Sequence of chain 2.B:
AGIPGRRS

Binding-site contacts:
Ligand atom C01 contacts residue PHE124 of chain 2.A at 3.7 Å (hydrophobic).
Ligand atom O08 contacts residue PRO172 of chain 2.A at 3.3 Å.
Ligand atom C01 contacts residue CSO43 of chain 2.A at 3.5 Å.
Ligand atom O08 contacts residue ILE224 of chain 2.A at 4.0 Å.
Ligand atom C02 contacts residue ILE173 of chain 2.A at 4.3 Å (hydrophobic).
Ligand atom C11 contacts residue ILE8 of chain 2.B at 3.8 Å (hydrophobic).
Ligand atom C14 contacts residue PRO172 of chain 2.A at 3.4 Å (hydrophobic).
Ligand atom C11 contacts residue LYS127 of chain 2.A at 3.7 Å.
Ligand atom C13 contacts residue ILE8 of chain 2.B at 4.2 Å (hydrophobic).
Ligand atom C17 contacts residue ASN47 of chain 2.A at 3.2 Å.
Ligand atom C13 contacts residue GLY176 of chain 2.A at 4.0 Å.
Ligand atom O19 contacts residue ILE173 of chain 2.A at 3.3 Å.
Ligand atom C18 contacts residue ASN47 of chain 2.A at 3.4 Å.
Ligand atom C10 contacts residue ILE8 of chain 2.B at 4.4 Å (hydrophobic).
Ligand atom C01 contacts residue ARG46 of chain 2.A at 4.1 Å.
Ligand atom C14 contacts residue ILE224 of chain 2.A at 4.1 Å (hydrophobic).
Ligand atom C13 contacts residue PRO172 of chain 2.A at 3.5 Å (hydrophobic).
Ligand atom C01 contacts residue ASN47 of chain 2.A at 3.9 Å.
Ligand atom C05 contacts residue PRO172 of chain 2.A at 4.2 Å (hydrophobic).
Ligand atom C12 contacts residue LYS127 of chain 2.A at 2.5 Å.
Ligand atom C14 contacts residue ILE173 of chain 2.A at 4.2 Å (hydrophobic).
Ligand atom C11 contacts residue PHE124 of chain 2.A at 4.1 Å (hydrophobic).
Ligand atom C04 contacts residue CSO43 of chain 2.A at 4.4 Å.
Ligand atom C02 contacts residue PHE124 of chain 2.A at 4.0 Å (hydrophobic).
Ligand atom C15 contacts residue LYS127 of chain 2.A at 1.4 Å.
Ligand atom C18 contacts residue CSO43 of chain 2.A at 3.8 Å.
Ligand atom C15 contacts residue GLY176 of chain 2.A at 4.4 Å.
Ligand atom C14 contacts residue LYS127 of chain 2.A at 4.3 Å.
Ligand atom C02 contacts residue CSO43 of chain 2.A at 3.5 Å.
Ligand atom C13 contacts residue LYS127 of chain 2.A at 2.9 Å.
Ligand atom O19 contacts residue PHE124 of chain 2.A at 4.0 Å.
Ligand atom N03 contacts residue CSO43 of chain 2.A at 3.8 Å.
Ligand atom C13 contacts residue ILE173 of chain 2.A at 4.1 Å (hydrophobic).
Ligand atom C12 contacts residue PHE124 of chain 2.A at 4.3 Å (hydrophobic).
Ligand atom C04 contacts residue ILE173 of chain 2.A at 4.1 Å (hydrophobic).
Ligand atom C05 contacts residue ILE173 of chain 2.A at 4.0 Å (hydrophobic).
Ligand atom O19 contacts residue CSO43 of chain 2.A at 3.6 Å.
Ligand atom C15 contacts residue ILE8 of chain 2.B at 4.0 Å (hydrophobic).
Ligand atom C12 contacts residue ILE8 of chain 2.B at 4.0 Å (hydrophobic).

Sequence of chain 2.A:
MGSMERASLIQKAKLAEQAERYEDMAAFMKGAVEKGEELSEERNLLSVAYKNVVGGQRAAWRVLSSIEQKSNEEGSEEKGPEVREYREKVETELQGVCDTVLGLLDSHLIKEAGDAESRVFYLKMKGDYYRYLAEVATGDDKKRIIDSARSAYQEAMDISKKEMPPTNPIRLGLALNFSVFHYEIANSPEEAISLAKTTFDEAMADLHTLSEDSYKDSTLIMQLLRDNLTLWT

The small molecule below binds the protein below.
Small molecule (SMILES): CC(=O)N1CCN(S(=O)(=O)c2ccc(C=O)cc2)CC1